Sequence of chain 1.C:
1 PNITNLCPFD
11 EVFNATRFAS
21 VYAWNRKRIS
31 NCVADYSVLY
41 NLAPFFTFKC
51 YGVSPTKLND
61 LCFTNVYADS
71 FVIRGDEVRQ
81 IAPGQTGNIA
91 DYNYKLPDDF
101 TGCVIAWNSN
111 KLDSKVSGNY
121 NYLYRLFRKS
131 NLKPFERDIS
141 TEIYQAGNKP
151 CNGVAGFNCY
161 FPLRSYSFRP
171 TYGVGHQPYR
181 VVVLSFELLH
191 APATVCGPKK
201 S

Binding-site contacts:
Ligand atom C2 contacts residue ASN14 of chain 1.C at 2.5 Å.
Ligand atom O5 contacts residue ASN14 of chain 1.C at 2.4 Å (h-bond).
Ligand atom O7 contacts residue ASN14 of chain 1.C at 4.4 Å.
Ligand atom N2 contacts residue ASN14 of chain 1.C at 2.9 Å (h-bond).
Ligand atom C1 contacts residue ASP10 of chain 1.C at 4.2 Å.
Ligand atom C7 contacts residue ASP10 of chain 1.C at 3.8 Å.
Ligand atom C1 contacts residue ASN14 of chain 1.C at 1.4 Å.
Ligand atom C4 contacts residue ASN14 of chain 1.C at 4.2 Å.
Ligand atom C5 contacts residue ASN14 of chain 1.C at 3.7 Å.
Ligand atom N2 contacts residue ASP10 of chain 1.C at 3.5 Å (salt-bridge).
Ligand atom C3 contacts residue ASN14 of chain 1.C at 3.8 Å.
Ligand atom O3 contacts residue ASP10 of chain 1.C at 3.2 Å (salt-bridge).
Ligand atom O6 contacts residue LEU42 of chain 1.C at 3.5 Å.
Ligand atom C8 contacts residue ASN14 of chain 1.C at 4.0 Å.
Ligand atom O7 contacts residue ASP10 of chain 1.C at 4.5 Å.
Ligand atom C4 contacts residue ASP10 of chain 1.C at 4.5 Å.
Ligand atom C6 contacts residue LEU42 of chain 1.C at 3.7 Å (hydrophobic).
Ligand atom C3 contacts residue ASP10 of chain 1.C at 3.4 Å.
Ligand atom C8 contacts residue ASP10 of chain 1.C at 4.0 Å.
Ligand atom C2 contacts residue ASP10 of chain 1.C at 3.8 Å.
Ligand atom C7 contacts residue ASN14 of chain 1.C at 3.9 Å.
Ligand atom C5 contacts residue LEU42 of chain 1.C at 4.4 Å (hydrophobic).

This small molecule binds to this protein.
Small molecule (SMILES): CC(=O)N[C@@H]1[C@@H](O)[C@H](O)[C@@H](CO)O[C@H]1O